The protein below binds the small molecule below.
Small molecule (SMILES): CC(=O)N[C@H]1[C@H](O[C@H]2[C@H](O)[C@@H](NC(C)=O)CO[C@@H]2CO)O[C@H](CO)[C@@H](O[C@@H]2O[C@H](CO)[C@@H](O)[C@H](O)[C@@H]2O)[C@@H]1O

Sequence of chain 1.B:
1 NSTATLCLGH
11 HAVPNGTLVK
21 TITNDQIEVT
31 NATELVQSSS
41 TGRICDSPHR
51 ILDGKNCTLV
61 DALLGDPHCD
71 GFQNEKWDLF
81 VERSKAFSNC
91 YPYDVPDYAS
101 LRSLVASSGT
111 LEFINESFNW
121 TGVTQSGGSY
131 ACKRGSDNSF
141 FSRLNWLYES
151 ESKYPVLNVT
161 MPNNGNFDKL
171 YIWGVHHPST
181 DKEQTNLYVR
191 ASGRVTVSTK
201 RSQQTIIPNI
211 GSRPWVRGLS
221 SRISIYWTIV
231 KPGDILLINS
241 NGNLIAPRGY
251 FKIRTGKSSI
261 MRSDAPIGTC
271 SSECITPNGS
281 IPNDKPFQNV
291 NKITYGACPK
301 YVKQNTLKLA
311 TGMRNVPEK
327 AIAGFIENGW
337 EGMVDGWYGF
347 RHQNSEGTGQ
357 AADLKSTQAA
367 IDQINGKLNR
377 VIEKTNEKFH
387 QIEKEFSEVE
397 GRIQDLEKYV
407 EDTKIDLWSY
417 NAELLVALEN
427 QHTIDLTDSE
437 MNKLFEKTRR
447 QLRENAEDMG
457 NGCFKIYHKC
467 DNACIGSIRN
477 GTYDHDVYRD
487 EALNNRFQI

Binding-site contacts:
Ligand atom C4 contacts residue ASN158 of chain 1.C at 4.3 Å.
Ligand atom C2 contacts residue SER212 of chain 1.B at 3.9 Å.
Ligand atom O7 contacts residue ASN158 of chain 1.C at 3.7 Å.
Ligand atom C2 contacts residue TRP215 of chain 1.B at 4.3 Å (hydrophobic).
Ligand atom C2 contacts residue ASN158 of chain 1.C at 2.5 Å.
Ligand atom C3 contacts residue SER212 of chain 1.B at 4.2 Å.
Ligand atom O4 contacts residue TRP215 of chain 1.B at 4.4 Å.
Ligand atom C2 contacts residue TRP215 of chain 1.B at 3.9 Å (hydrophobic).
Ligand atom C3 contacts residue TRP215 of chain 1.B at 4.1 Å (hydrophobic).
Ligand atom C7 contacts residue ASN158 of chain 1.C at 3.5 Å.
Ligand atom O7 contacts residue PRO214 of chain 1.B at 3.5 Å.
Ligand atom C1 contacts residue TRP215 of chain 1.B at 3.7 Å (hydrophobic).
Ligand atom N2 contacts residue ASN158 of chain 1.C at 3.0 Å (h-bond).
Ligand atom O5 contacts residue TRP215 of chain 1.B at 4.0 Å.
Ligand atom C3 contacts residue ASN158 of chain 1.C at 3.8 Å.
Ligand atom C8 contacts residue PRO214 of chain 1.B at 4.3 Å (hydrophobic).
Ligand atom C7 contacts residue PRO214 of chain 1.B at 4.3 Å (hydrophobic).
Ligand atom O3 contacts residue TRP215 of chain 1.B at 3.9 Å.
Ligand atom C8 contacts residue SER212 of chain 1.B at 3.6 Å.
Ligand atom O5 contacts residue ASN158 of chain 1.C at 2.4 Å (h-bond).
Ligand atom C6 contacts residue TRP215 of chain 1.B at 4.2 Å (hydrophobic).
Ligand atom C5 contacts residue TRP215 of chain 1.B at 3.5 Å (hydrophobic).
Ligand atom C4 contacts residue TRP215 of chain 1.B at 4.2 Å (hydrophobic).
Ligand atom C5 contacts residue LEU237 of chain 1.C at 4.3 Å (hydrophobic).
Ligand atom C7 contacts residue SER212 of chain 1.B at 3.8 Å.
Ligand atom O7 contacts residue TRP215 of chain 1.B at 2.8 Å (h-bond).
Ligand atom O5 contacts residue TRP215 of chain 1.B at 3.9 Å.
Ligand atom O4 contacts residue TRP215 of chain 1.B at 4.2 Å.
Ligand atom C8 contacts residue ILE235 of chain 1.C at 4.0 Å (hydrophobic).
Ligand atom N2 contacts residue SER212 of chain 1.B at 3.0 Å (h-bond).
Ligand atom O7 contacts residue ARG213 of chain 1.B at 4.2 Å.
Ligand atom C7 contacts residue TRP215 of chain 1.B at 3.8 Å (hydrophobic).
Ligand atom C8 contacts residue THR160 of chain 1.C at 4.2 Å.
Ligand atom O6 contacts residue THR160 of chain 1.C at 4.1 Å.
Ligand atom C4 contacts residue TRP215 of chain 1.B at 3.9 Å (hydrophobic).
Ligand atom C3 contacts residue TRP215 of chain 1.B at 4.4 Å (hydrophobic).
Ligand atom C1 contacts residue ASN158 of chain 1.C at 1.4 Å.
Ligand atom C1 contacts residue SER212 of chain 1.B at 4.1 Å.
Ligand atom C5 contacts residue ASN158 of chain 1.C at 3.7 Å.
Ligand atom O6 contacts residue TRP215 of chain 1.B at 3.5 Å.

Sequence of chain 1.C:
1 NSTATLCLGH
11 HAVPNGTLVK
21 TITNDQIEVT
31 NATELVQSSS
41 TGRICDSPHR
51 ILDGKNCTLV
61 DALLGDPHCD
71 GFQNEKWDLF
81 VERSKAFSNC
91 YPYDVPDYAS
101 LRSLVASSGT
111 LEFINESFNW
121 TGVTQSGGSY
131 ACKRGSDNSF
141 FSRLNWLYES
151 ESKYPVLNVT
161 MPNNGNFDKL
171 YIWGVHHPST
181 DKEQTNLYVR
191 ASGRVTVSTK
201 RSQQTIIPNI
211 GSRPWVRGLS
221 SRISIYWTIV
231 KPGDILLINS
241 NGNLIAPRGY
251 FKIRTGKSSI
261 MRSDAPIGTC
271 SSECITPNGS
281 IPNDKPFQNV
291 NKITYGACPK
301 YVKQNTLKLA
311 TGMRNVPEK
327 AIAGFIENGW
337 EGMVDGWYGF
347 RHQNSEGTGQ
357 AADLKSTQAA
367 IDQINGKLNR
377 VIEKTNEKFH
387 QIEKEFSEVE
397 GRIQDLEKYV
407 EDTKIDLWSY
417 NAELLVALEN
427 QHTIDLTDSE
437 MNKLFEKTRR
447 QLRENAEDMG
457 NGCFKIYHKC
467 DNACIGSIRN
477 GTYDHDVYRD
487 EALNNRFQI